Binding-site contacts:
Ligand atom N6 contacts residue GLY636 of chain 34.A at 3.2 Å (h-bond).
Ligand atom N7 contacts residue ASN606 of chain 34.A at 4.2 Å.
Ligand atom N6 contacts residue GLY634 of chain 34.A at 3.8 Å.
Ligand atom C3' contacts residue HIS627 of chain 34.A at 4.3 Å.
Ligand atom N1 contacts residue VAL411 of chain 34.A at 4.3 Å.
Ligand atom N7 contacts residue PRO628 of chain 34.A at 3.3 Å (h-bond).
Ligand atom N3 contacts residue PRO628 of chain 34.A at 3.5 Å (h-bond).
Ligand atom C4 contacts residue PRO412 of chain 34.A at 4.1 Å (hydrophobic).
Ligand atom C1' contacts residue HIS627 of chain 34.A at 4.3 Å.
Ligand atom O2P contacts residue ASP623 of chain 4.A at 3.2 Å (salt-bridge).
Ligand atom C2' contacts residue PRO628 of chain 34.A at 3.6 Å (hydrophobic).
Ligand atom C4 contacts residue PRO628 of chain 34.A at 3.0 Å (hydrophobic).
Ligand atom C5 contacts residue SER629 of chain 34.A at 3.5 Å.
Ligand atom C5 contacts residue PRO628 of chain 34.A at 2.7 Å (hydrophobic).
Ligand atom C8 contacts residue HIS627 of chain 34.A at 3.5 Å.
Ligand atom O1P contacts residue HIS625 of chain 4.A at 2.8 Å (h-bond).
Ligand atom N9 contacts residue PRO412 of chain 34.A at 4.2 Å.
Ligand atom N7 contacts residue PRO412 of chain 34.A at 4.3 Å.
Ligand atom C8 contacts residue PRO628 of chain 34.A at 3.8 Å (hydrophobic).
Ligand atom C6 contacts residue GLY636 of chain 34.A at 3.6 Å.
Ligand atom N1 contacts residue GLY636 of chain 34.A at 2.9 Å (h-bond).
Ligand atom C2' contacts residue HIS627 of chain 34.A at 3.2 Å.
Ligand atom C2 contacts residue GLY636 of chain 34.A at 3.2 Å.
Ligand atom C6 contacts residue PRO412 of chain 34.A at 4.3 Å (hydrophobic).
Ligand atom P contacts residue HIS625 of chain 4.A at 3.9 Å.
Ligand atom C6 contacts residue SER629 of chain 34.A at 3.5 Å.
Ligand atom N6 contacts residue SER629 of chain 34.A at 3.0 Å (h-bond).
Ligand atom C6 contacts residue PRO628 of chain 34.A at 2.8 Å (hydrophobic).
Ligand atom C1' contacts residue PRO628 of chain 34.A at 3.9 Å (hydrophobic).
Ligand atom N9 contacts residue PRO628 of chain 34.A at 3.7 Å.
Ligand atom C5 contacts residue PRO412 of chain 34.A at 4.2 Å (hydrophobic).
Ligand atom N7 contacts residue HIS627 of chain 34.A at 4.1 Å.
Ligand atom N7 contacts residue SER629 of chain 34.A at 3.1 Å (h-bond).
Ligand atom C2 contacts residue PRO628 of chain 34.A at 3.5 Å (hydrophobic).
Ligand atom N1 contacts residue PRO628 of chain 34.A at 3.2 Å (h-bond).
Ligand atom C8 contacts residue PRO412 of chain 34.A at 4.3 Å (hydrophobic).
Ligand atom N6 contacts residue PHE635 of chain 34.A at 3.7 Å.
Ligand atom O3' contacts residue PRO628 of chain 34.A at 4.1 Å.
Ligand atom N6 contacts residue PRO628 of chain 34.A at 3.4 Å (h-bond).
Ligand atom C8 contacts residue SER629 of chain 34.A at 4.2 Å.

Sequence of chain 34.A:
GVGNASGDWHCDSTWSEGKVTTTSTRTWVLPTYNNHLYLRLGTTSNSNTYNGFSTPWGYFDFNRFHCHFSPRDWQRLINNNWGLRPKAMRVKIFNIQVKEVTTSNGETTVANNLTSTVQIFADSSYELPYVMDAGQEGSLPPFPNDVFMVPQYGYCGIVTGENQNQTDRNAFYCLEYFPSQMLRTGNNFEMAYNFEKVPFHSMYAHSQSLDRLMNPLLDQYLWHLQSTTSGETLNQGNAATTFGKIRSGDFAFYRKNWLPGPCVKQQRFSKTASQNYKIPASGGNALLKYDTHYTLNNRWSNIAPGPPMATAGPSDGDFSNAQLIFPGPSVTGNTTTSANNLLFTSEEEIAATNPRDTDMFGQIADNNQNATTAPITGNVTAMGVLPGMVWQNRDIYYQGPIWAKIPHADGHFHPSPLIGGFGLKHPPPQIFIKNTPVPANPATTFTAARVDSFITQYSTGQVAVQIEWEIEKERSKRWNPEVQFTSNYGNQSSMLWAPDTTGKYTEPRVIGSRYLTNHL

Sequence of chain 4.A:
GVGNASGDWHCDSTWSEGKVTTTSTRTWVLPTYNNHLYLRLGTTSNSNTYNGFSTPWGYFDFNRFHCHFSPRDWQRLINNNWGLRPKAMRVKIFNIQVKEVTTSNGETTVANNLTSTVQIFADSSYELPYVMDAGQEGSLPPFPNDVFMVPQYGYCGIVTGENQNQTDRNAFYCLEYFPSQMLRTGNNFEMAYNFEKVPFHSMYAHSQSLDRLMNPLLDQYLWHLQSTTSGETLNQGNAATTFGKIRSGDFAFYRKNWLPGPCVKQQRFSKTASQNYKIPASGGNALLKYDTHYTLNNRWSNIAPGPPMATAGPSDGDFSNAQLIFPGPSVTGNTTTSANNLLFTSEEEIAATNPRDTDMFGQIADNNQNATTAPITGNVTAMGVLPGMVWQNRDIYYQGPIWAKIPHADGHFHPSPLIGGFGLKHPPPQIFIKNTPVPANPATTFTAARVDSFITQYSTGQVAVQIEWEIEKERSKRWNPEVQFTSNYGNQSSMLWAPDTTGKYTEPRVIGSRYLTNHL

A protein and the small-molecule ligand that binds it are described below.
Small molecule (SMILES): Nc1ncnc2c1ncn2[C@H]1C[C@H](O)[C@@H](COP(=O)(O)O)O1